Sequence of chain 1.C:
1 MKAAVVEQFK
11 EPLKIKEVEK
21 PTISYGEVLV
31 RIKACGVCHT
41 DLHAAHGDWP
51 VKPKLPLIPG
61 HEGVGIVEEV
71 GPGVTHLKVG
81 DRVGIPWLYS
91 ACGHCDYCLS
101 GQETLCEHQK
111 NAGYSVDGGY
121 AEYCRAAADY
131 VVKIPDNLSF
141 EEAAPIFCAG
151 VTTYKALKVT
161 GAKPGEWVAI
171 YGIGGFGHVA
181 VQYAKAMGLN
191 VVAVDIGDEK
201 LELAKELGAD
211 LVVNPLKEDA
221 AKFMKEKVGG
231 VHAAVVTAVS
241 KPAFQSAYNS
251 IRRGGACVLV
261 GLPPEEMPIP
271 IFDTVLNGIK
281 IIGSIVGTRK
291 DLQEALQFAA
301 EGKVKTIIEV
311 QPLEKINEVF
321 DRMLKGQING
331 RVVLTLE

A protein and the small-molecule ligand that binds it are described below.
Small molecule (SMILES): CCCC(N)=O

Binding-site contacts:
Ligand atom OA contacts residue CYS38 of chain 1.B at 4.0 Å.
Ligand atom C3 contacts residue TRP87 of chain 1.B at 3.3 Å (hydrophobic).
Ligand atom CA contacts residue HIS61 of chain 1.B at 3.7 Å.
Ligand atom C1 contacts residue THR40 of chain 1.B at 4.2 Å.
Ligand atom OA contacts residue THR40 of chain 1.B at 2.9 Å (h-bond).
Ligand atom C1 contacts residue TRP87 of chain 1.B at 3.4 Å (hydrophobic).
Ligand atom OA contacts residue HIS61 of chain 1.B at 3.7 Å.
Ligand atom C2 contacts residue ILE285 of chain 1.B at 4.0 Å (hydrophobic).
Ligand atom CA contacts residue CYS148 of chain 1.B at 3.6 Å (hydrophobic).
Ligand atom C3 contacts residue LEU262 of chain 1.B at 4.0 Å (hydrophobic).
Ligand atom C2 contacts residue THR40 of chain 1.B at 3.8 Å.
Ligand atom NA contacts residue TRP87 of chain 1.B at 3.9 Å.
Ligand atom NA contacts residue CYS148 of chain 1.B at 2.9 Å (h-bond).
Ligand atom C2 contacts residue LEU262 of chain 1.B at 3.8 Å (hydrophobic).
Ligand atom NA contacts residue HIS61 of chain 1.B at 3.4 Å (h-bond).
Ligand atom OA contacts residue CYS148 of chain 1.B at 3.5 Å (h-bond).
Ligand atom C1 contacts residue VAL286 of chain 1.B at 4.3 Å (hydrophobic).
Ligand atom CA contacts residue THR40 of chain 1.B at 3.9 Å.
Ligand atom C2 contacts residue TRP87 of chain 1.B at 4.2 Å (hydrophobic).
Ligand atom CA contacts residue TRP87 of chain 1.B at 4.3 Å (hydrophobic).
Ligand atom NA contacts residue VAL286 of chain 1.B at 3.3 Å.
Ligand atom CA contacts residue VAL286 of chain 1.B at 4.2 Å (hydrophobic).
Ligand atom C3 contacts residue LEU276 of chain 1.C at 4.0 Å (hydrophobic).

Sequence of chain 1.B:
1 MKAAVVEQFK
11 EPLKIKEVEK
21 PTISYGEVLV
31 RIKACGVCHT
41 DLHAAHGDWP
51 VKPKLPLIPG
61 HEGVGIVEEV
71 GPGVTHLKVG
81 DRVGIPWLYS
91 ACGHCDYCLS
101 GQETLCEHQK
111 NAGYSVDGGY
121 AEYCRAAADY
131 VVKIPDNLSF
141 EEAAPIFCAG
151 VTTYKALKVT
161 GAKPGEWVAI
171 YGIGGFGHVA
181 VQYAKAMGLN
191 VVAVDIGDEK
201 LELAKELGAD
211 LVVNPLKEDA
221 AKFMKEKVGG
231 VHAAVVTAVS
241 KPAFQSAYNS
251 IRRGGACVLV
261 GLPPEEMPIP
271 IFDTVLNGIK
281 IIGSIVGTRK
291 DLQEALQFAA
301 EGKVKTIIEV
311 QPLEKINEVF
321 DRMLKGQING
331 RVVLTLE